The protein below binds the small molecule below.
Small molecule (SMILES): CC(=O)N[C@H]1[C@H](O[C@H]2[C@H](O)[C@@H](NC(C)=O)CO[C@@H]2CO)O[C@H](CO)[C@@H](O)[C@@H]1O

Binding-site contacts:
Ligand atom O6 contacts residue GLU105 of chain 1.K at 2.5 Å (salt-bridge).
Ligand atom O4 contacts residue GLU105 of chain 1.K at 4.5 Å.
Ligand atom C4 contacts residue ASN60 of chain 1.K at 4.3 Å.
Ligand atom O7 contacts residue ASN60 of chain 1.K at 4.2 Å.
Ligand atom C3 contacts residue ASN60 of chain 1.K at 3.8 Å.
Ligand atom C1 contacts residue ASN60 of chain 1.K at 1.5 Å.
Ligand atom O7 contacts residue ASN48 of chain 1.K at 4.4 Å.
Ligand atom C2 contacts residue ASN60 of chain 1.K at 2.5 Å.
Ligand atom C8 contacts residue SER49 of chain 1.K at 3.5 Å.
Ligand atom O7 contacts residue THR47 of chain 1.K at 4.3 Å.
Ligand atom O5 contacts residue THR103 of chain 1.K at 3.5 Å.
Ligand atom C5 contacts residue ASN60 of chain 1.K at 3.8 Å.
Ligand atom C7 contacts residue ASN60 of chain 1.K at 3.4 Å.
Ligand atom O5 contacts residue ASN60 of chain 1.K at 2.6 Å (h-bond).
Ligand atom C4 contacts residue GLU105 of chain 1.K at 4.2 Å.
Ligand atom C5 contacts residue GLU105 of chain 1.K at 2.9 Å.
Ligand atom N2 contacts residue ASN60 of chain 1.K at 2.8 Å (h-bond).
Ligand atom C1 contacts residue THR103 of chain 1.K at 4.2 Å.
Ligand atom C1 contacts residue GLU105 of chain 1.K at 3.7 Å.
Ligand atom C8 contacts residue ASN60 of chain 1.K at 3.6 Å.
Ligand atom O5 contacts residue GLU105 of chain 1.K at 3.2 Å (salt-bridge).
Ligand atom C6 contacts residue GLU105 of chain 1.K at 3.2 Å.

Sequence of chain 1.K:
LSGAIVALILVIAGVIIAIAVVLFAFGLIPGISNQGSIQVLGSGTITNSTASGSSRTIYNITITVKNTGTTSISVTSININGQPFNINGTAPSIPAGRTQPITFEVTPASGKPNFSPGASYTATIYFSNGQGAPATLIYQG